A protein and the small-molecule ligand that binds it are described below.
Small molecule (SMILES): O=C1Nc2cncc(n2)OCCCCCOc2ccc(Cl)cc2N1

Sequence of chain 1.A:
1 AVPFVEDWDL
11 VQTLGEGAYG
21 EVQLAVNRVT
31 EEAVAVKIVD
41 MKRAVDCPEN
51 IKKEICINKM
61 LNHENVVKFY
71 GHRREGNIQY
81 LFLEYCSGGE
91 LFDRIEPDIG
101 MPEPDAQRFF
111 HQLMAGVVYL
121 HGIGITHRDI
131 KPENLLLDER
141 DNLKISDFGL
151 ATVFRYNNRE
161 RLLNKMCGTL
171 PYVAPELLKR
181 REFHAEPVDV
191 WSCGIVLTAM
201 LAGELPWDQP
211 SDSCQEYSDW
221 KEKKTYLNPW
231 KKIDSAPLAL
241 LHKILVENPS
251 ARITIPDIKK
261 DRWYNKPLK

Binding-site contacts:
Ligand atom N12 contacts residue GLU84 of chain 1.A at 3.0 Å (salt-bridge).
Ligand atom C19 contacts residue LEU136 of chain 1.A at 3.8 Å (hydrophobic).
Ligand atom C17 contacts residue LEU83 of chain 1.A at 3.8 Å (hydrophobic).
Ligand atom O13 contacts residue ALA35 of chain 1.A at 3.9 Å.
Ligand atom CL7 contacts residue CYS86 of chain 1.A at 3.4 Å.
Ligand atom C11 contacts residue CYS86 of chain 1.A at 3.8 Å (hydrophobic).
Ligand atom C5 contacts residue GLY89 of chain 1.A at 3.7 Å.
Ligand atom C2 contacts residue LEU14 of chain 1.A at 3.9 Å (hydrophobic).
Ligand atom C5 contacts residue CYS86 of chain 1.A at 3.8 Å (hydrophobic).
Ligand atom O13 contacts residue LEU14 of chain 1.A at 3.6 Å.
Ligand atom CL7 contacts residue SER87 of chain 1.A at 3.7 Å.
Ligand atom C14 contacts residue LEU136 of chain 1.A at 3.4 Å (hydrophobic).
Ligand atom C9 contacts residue GLU90 of chain 1.A at 3.2 Å.
Ligand atom C11 contacts residue LEU136 of chain 1.A at 3.7 Å (hydrophobic).
Ligand atom C19 contacts residue VAL67 of chain 1.A at 3.6 Å (hydrophobic).
Ligand atom C14 contacts residue GLU84 of chain 1.A at 3.6 Å.
Ligand atom O13 contacts residue GLU84 of chain 1.A at 3.8 Å.
Ligand atom C11 contacts residue GLU84 of chain 1.A at 3.9 Å.
Ligand atom N12 contacts residue LEU136 of chain 1.A at 3.6 Å.
Ligand atom N18 contacts residue VAL67 of chain 1.A at 3.7 Å.
Ligand atom N10 contacts residue LEU136 of chain 1.A at 3.4 Å.
Ligand atom CL7 contacts residue GLY89 of chain 1.A at 3.6 Å.
Ligand atom C1 contacts residue LEU14 of chain 1.A at 3.6 Å (hydrophobic).
Ligand atom C19 contacts residue LEU83 of chain 1.A at 3.8 Å (hydrophobic).
Ligand atom N15 contacts residue LEU136 of chain 1.A at 3.6 Å.
Ligand atom C4 contacts residue CYS86 of chain 1.A at 3.4 Å (hydrophobic).
Ligand atom C14 contacts residue ALA35 of chain 1.A at 3.8 Å (hydrophobic).
Ligand atom C4 contacts residue LEU14 of chain 1.A at 3.9 Å (hydrophobic).
Ligand atom C22 contacts residue SER146 of chain 1.A at 3.5 Å.
Ligand atom N18 contacts residue LEU83 of chain 1.A at 3.5 Å.
Ligand atom O13 contacts residue CYS86 of chain 1.A at 2.9 Å (h-bond).
Ligand atom C23 contacts residue GLU90 of chain 1.A at 3.8 Å.
Ligand atom C11 contacts residue ALA35 of chain 1.A at 3.8 Å (hydrophobic).
Ligand atom C19 contacts residue GLU84 of chain 1.A at 3.5 Å.
Ligand atom C11 contacts residue LEU14 of chain 1.A at 3.9 Å (hydrophobic).
Ligand atom C24 contacts residue GLU133 of chain 1.A at 3.8 Å.
Ligand atom N18 contacts residue SER146 of chain 1.A at 3.8 Å.
Ligand atom N12 contacts residue ALA35 of chain 1.A at 3.3 Å.
Ligand atom O20 contacts residue VAL22 of chain 1.A at 3.7 Å.
Ligand atom O13 contacts residue TYR85 of chain 1.A at 3.4 Å.